Binding-site contacts:
Ligand atom N32 contacts residue THR172 of chain 1.D at 3.5 Å.
Ligand atom C26 contacts residue SER344 of chain 1.D at 3.2 Å.
Ligand atom N05 contacts residue VAL225 of chain 1.D at 3.5 Å.
Ligand atom C23 contacts residue PHE345 of chain 1.D at 3.8 Å (hydrophobic).
Ligand atom C23 contacts residue VAL225 of chain 1.D at 3.7 Å (hydrophobic).
Ligand atom C18 contacts residue TRP82 of chain 1.D at 3.6 Å (hydrophobic).
Ligand atom C25 contacts residue GLN400 of chain 1.D at 3.8 Å.
Ligand atom N08 contacts residue ASP83 of chain 1.D at 2.4 Å (salt-bridge).
Ligand atom N28 contacts residue ALA401 of chain 1.D at 3.7 Å.
Ligand atom C10 contacts residue VAL225 of chain 1.D at 3.7 Å (hydrophobic).
Ligand atom N34 contacts residue ASP83 of chain 1.D at 2.9 Å (salt-bridge).
Ligand atom N34 contacts residue GLN400 of chain 1.D at 3.3 Å (h-bond).
Ligand atom C01 contacts residue TRP82 of chain 1.D at 3.7 Å (hydrophobic).
Ligand atom C04 contacts residue TRP82 of chain 1.D at 3.8 Å (hydrophobic).
Ligand atom C31 contacts residue THR172 of chain 1.D at 3.5 Å.
Ligand atom N28 contacts residue MET402 of chain 1.D at 3.8 Å.
Ligand atom C13 contacts residue VAL225 of chain 1.D at 3.6 Å (hydrophobic).
Ligand atom N28 contacts residue GLN400 of chain 1.D at 3.5 Å (h-bond).
Ligand atom C26 contacts residue TRP395 of chain 1.D at 3.7 Å (hydrophobic).
Ligand atom C19 contacts residue ASP83 of chain 1.D at 3.5 Å.
Ligand atom C33 contacts residue GLN400 of chain 1.D at 3.2 Å.
Ligand atom C21 contacts residue TRP395 of chain 1.D at 3.7 Å (hydrophobic).
Ligand atom C25 contacts residue MET402 of chain 1.D at 3.8 Å (hydrophobic).
Ligand atom C16 contacts residue TRP82 of chain 1.D at 3.8 Å (hydrophobic).
Ligand atom C18 contacts residue ASP83 of chain 1.D at 3.0 Å.
Ligand atom C23 contacts residue SER344 of chain 1.D at 3.5 Å.
Ligand atom C18 contacts residue ILE79 of chain 1.D at 3.7 Å (hydrophobic).
Ligand atom C24 contacts residue TRP395 of chain 1.D at 3.6 Å (hydrophobic).
Ligand atom C31 contacts residue GLN400 of chain 1.D at 3.8 Å.
Ligand atom C27 contacts residue ILE392 of chain 1.D at 3.5 Å (hydrophobic).
Ligand atom O03 contacts residue MET394 of chain 1.D at 3.7 Å.
Ligand atom C31 contacts residue ALA401 of chain 1.D at 3.8 Å (hydrophobic).
Ligand atom O09 contacts residue TRP82 of chain 1.D at 3.4 Å.
Ligand atom C35 contacts residue GLN400 of chain 1.D at 3.2 Å.
Ligand atom O09 contacts residue ILE79 of chain 1.D at 3.7 Å.
Ligand atom C20 contacts residue VAL225 of chain 1.D at 3.2 Å (hydrophobic).
Ligand atom C07 contacts residue TRP395 of chain 1.D at 3.5 Å (hydrophobic).
Ligand atom O03 contacts residue TRP395 of chain 1.D at 3.0 Å (h-bond).
Ligand atom C33 contacts residue ASP83 of chain 1.D at 3.8 Å.
Ligand atom C10 contacts residue TRP395 of chain 1.D at 3.4 Å (hydrophobic).

Sequence of chain 1.D:
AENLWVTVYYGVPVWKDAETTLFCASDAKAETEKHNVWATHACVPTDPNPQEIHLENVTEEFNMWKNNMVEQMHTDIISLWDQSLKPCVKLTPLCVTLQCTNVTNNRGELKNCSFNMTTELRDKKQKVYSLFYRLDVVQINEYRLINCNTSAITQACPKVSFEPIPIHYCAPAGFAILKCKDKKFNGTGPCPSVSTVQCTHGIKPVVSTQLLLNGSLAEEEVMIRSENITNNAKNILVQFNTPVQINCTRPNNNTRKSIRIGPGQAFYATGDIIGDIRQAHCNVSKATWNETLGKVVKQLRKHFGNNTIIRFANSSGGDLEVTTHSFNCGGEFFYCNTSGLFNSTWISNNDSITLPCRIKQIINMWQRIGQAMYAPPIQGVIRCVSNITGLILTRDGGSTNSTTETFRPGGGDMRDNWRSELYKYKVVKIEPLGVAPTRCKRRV

A protein and the small-molecule ligand that binds it are described below.
Small molecule (SMILES): COc1cnc(-n2cnc(C)n2)c2[nH]cc(C(=O)C(=O)N3CCN(C(=O)c4ccccc4)CC3)c12